Binding-site contacts:
Ligand atom O2G contacts residue GLY494 of chain 1.B at 3.5 Å (h-bond).
Ligand atom C6 contacts residue TYR362 of chain 1.A at 3.5 Å (hydrophobic).
Ligand atom C2 contacts residue TYR362 of chain 1.A at 3.5 Å (hydrophobic).
Ligand atom C5 contacts residue TYR362 of chain 1.A at 3.5 Å (hydrophobic).
Ligand atom O2B contacts residue MG1 of chain 1.F at 2.0 Å.
Ligand atom O3G contacts residue HIS548 of chain 1.A at 3.0 Å (h-bond).
Ligand atom O3G contacts residue LYS393 of chain 1.A at 3.0 Å (salt-bridge).
Ligand atom O3A contacts residue SER493 of chain 1.B at 3.4 Å.
Ligand atom N3B contacts residue SER493 of chain 1.B at 3.2 Å.
Ligand atom O1G contacts residue SER389 of chain 1.A at 3.3 Å.
Ligand atom O1B contacts residue GLY392 of chain 1.A at 2.8 Å (h-bond).
Ligand atom O1A contacts residue SER394 of chain 1.A at 3.6 Å (h-bond).
Ligand atom O1A contacts residue GLY392 of chain 1.A at 3.4 Å.
Ligand atom O1A contacts residue THR395 of chain 1.A at 2.5 Å (h-bond).
Ligand atom O2' contacts residue GLN496 of chain 1.B at 2.6 Å (h-bond).
Ligand atom N6 contacts residue TYR362 of chain 1.A at 3.6 Å.
Ligand atom N3B contacts residue MG1 of chain 1.F at 2.9 Å.
Ligand atom O3G contacts residue MG1 of chain 1.F at 3.5 Å.
Ligand atom O3G contacts residue SER389 of chain 1.A at 3.4 Å.
Ligand atom O2A contacts residue SER493 of chain 1.B at 3.2 Å.
Ligand atom N7 contacts residue TYR362 of chain 1.A at 3.6 Å (h-bond).
Ligand atom N6 contacts residue TYR404 of chain 1.A at 3.5 Å (h-bond).
Ligand atom O1G contacts residue SER493 of chain 1.B at 3.2 Å (h-bond).
Ligand atom N6 contacts residue ASP128 of chain 1.A at 3.3 Å (salt-bridge).
Ligand atom O1B contacts residue SER391 of chain 1.A at 3.1 Å (h-bond).
Ligand atom PG contacts residue MG1 of chain 1.F at 2.8 Å.
Ligand atom N1 contacts residue TYR362 of chain 1.A at 3.5 Å.
Ligand atom O1B contacts residue LYS393 of chain 1.A at 3.1 Å (salt-bridge).
Ligand atom O2' contacts residue SER493 of chain 1.B at 3.4 Å (h-bond).
Ligand atom O1G contacts residue GLY495 of chain 1.B at 2.8 Å (h-bond).
Ligand atom N6 contacts residue VAL490 of chain 1.B at 3.5 Å (h-bond).
Ligand atom C4 contacts residue TYR362 of chain 1.A at 3.5 Å (hydrophobic).
Ligand atom O2G contacts residue GLN435 of chain 1.A at 2.9 Å (h-bond).
Ligand atom O2G contacts residue MG1 of chain 1.F at 2.0 Å.
Ligand atom N3 contacts residue TYR362 of chain 1.A at 3.5 Å.
Ligand atom O2B contacts residue SER394 of chain 1.A at 2.5 Å (h-bond).
Ligand atom O1G contacts residue GLY390 of chain 1.A at 3.5 Å (h-bond).
Ligand atom N3B contacts residue GLY390 of chain 1.A at 3.1 Å (h-bond).
Ligand atom N1 contacts residue LEU491 of chain 1.B at 3.5 Å.
Ligand atom PB contacts residue MG1 of chain 1.F at 2.9 Å.

The small molecule below binds the protein below.
Small molecule (SMILES): Nc1ncnc2c1ncn2[C@@H]1O[C@H](CO[P](=O)(O)O[P](=O)(O)NP(=O)(O)O)[C@@H](O)[C@H]1O

Sequence of chain 1.B:
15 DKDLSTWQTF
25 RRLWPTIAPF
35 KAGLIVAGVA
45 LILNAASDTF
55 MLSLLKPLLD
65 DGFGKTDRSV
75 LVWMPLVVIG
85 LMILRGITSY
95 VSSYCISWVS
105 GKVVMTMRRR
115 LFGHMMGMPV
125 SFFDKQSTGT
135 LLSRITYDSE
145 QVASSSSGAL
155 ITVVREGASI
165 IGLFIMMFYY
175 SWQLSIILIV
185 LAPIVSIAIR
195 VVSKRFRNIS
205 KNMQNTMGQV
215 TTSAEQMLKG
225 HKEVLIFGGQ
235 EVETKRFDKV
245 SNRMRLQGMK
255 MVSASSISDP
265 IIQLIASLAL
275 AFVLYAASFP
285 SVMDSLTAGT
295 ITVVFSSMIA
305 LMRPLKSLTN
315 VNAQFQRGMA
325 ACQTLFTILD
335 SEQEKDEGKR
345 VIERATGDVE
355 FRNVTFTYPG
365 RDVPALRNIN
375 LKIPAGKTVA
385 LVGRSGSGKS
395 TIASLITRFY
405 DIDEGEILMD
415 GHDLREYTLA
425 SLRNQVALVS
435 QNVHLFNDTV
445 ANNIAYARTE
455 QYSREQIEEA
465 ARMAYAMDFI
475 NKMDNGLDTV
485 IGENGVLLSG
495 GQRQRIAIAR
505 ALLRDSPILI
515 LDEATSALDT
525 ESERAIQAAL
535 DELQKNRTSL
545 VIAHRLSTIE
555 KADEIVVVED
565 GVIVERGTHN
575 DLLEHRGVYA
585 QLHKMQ

Sequence of chain 1.A:
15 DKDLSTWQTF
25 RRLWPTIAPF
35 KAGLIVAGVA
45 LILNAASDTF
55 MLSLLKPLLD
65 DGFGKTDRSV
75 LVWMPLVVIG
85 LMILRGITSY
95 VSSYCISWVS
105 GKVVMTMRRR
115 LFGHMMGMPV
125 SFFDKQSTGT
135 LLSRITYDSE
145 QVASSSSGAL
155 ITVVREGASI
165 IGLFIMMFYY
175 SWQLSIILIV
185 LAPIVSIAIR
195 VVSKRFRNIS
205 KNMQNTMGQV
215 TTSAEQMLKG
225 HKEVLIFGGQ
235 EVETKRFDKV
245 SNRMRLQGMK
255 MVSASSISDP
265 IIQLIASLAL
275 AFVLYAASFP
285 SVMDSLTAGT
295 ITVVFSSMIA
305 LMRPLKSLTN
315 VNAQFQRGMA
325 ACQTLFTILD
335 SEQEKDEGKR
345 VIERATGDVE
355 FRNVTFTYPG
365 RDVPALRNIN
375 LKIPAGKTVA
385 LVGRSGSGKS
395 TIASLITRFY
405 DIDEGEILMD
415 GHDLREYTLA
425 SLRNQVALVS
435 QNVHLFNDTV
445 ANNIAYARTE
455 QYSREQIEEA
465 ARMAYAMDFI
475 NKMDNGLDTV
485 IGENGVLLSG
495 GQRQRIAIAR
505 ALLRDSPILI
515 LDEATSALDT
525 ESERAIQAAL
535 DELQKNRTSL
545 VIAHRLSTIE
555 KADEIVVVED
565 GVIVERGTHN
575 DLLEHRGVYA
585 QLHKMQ